Sequence of chain 1.B:
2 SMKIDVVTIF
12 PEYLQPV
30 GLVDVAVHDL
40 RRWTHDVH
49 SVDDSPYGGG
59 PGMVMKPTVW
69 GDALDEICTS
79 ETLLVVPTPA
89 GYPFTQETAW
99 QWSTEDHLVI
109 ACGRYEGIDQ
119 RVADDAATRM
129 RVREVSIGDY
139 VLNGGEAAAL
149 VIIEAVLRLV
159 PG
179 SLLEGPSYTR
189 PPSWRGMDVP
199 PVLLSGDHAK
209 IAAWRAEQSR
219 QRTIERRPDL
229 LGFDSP

Sequence of chain 1.A:
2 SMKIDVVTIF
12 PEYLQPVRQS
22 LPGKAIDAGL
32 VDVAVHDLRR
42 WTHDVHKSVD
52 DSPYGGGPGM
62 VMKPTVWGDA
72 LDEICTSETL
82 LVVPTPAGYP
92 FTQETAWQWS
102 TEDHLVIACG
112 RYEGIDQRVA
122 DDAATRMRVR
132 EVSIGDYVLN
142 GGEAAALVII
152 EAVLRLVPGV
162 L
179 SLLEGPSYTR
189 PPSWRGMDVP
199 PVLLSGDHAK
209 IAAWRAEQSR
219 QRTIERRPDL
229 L

Binding-site contacts:
Ligand atom C20 contacts residue GLY142 of chain 1.B at 3.8 Å.
Ligand atom C12 contacts residue LEU140 of chain 1.B at 3.2 Å (hydrophobic).
Ligand atom C22 contacts residue THR86 of chain 1.B at 3.5 Å.
Ligand atom N03 contacts residue LEU140 of chain 1.B at 3.7 Å.
Ligand atom C20 contacts residue ARG112 of chain 1.B at 3.6 Å.
Ligand atom C19 contacts residue ASN141 of chain 1.B at 3.5 Å.
Ligand atom C13 contacts residue TYR113 of chain 1.B at 3.7 Å (hydrophobic).
Ligand atom C19 contacts residue ARG112 of chain 1.B at 3.6 Å.
Ligand atom N04 contacts residue LEU140 of chain 1.B at 3.0 Å (h-bond).
Ligand atom C12 contacts residue TYR113 of chain 1.B at 3.4 Å (hydrophobic).
Ligand atom N14 contacts residue GLU114 of chain 1.B at 3.5 Å (salt-bridge).
Ligand atom C21 contacts residue PRO87 of chain 1.B at 3.6 Å (hydrophobic).
Ligand atom C17 contacts residue GLU114 of chain 1.B at 3.4 Å.
Ligand atom C09 contacts residue GLY143 of chain 1.B at 3.7 Å.
Ligand atom C20 contacts residue GLY111 of chain 1.B at 3.2 Å.
Ligand atom C05 contacts residue PRO87 of chain 1.B at 3.6 Å (hydrophobic).
Ligand atom C16 contacts residue GLU114 of chain 1.B at 3.8 Å.
Ligand atom C12 contacts residue ASN141 of chain 1.B at 3.6 Å.
Ligand atom C16 contacts residue GLU182 of chain 1.A at 3.4 Å.
Ligand atom C06 contacts residue PRO87 of chain 1.B at 3.5 Å (hydrophobic).
Ligand atom C19 contacts residue TYR113 of chain 1.B at 3.6 Å (hydrophobic).
Ligand atom N04 contacts residue TYR138 of chain 1.B at 3.6 Å (h-bond).
Ligand atom N01 contacts residue GLY136 of chain 1.B at 3.2 Å (h-bond).
Ligand atom C09 contacts residue GLY142 of chain 1.B at 3.7 Å.
Ligand atom N11 contacts residue LEU140 of chain 1.B at 3.8 Å.
Ligand atom N01 contacts residue SER134 of chain 1.B at 3.0 Å (h-bond).
Ligand atom C08 contacts residue PRO85 of chain 1.B at 3.2 Å (hydrophobic).
Ligand atom C07 contacts residue PRO85 of chain 1.B at 3.4 Å (hydrophobic).
Ligand atom N11 contacts residue ASN141 of chain 1.B at 3.5 Å (h-bond).
Ligand atom C07 contacts residue THR86 of chain 1.B at 3.7 Å.
Ligand atom C15 contacts residue PRO87 of chain 1.B at 3.7 Å (hydrophobic).
Ligand atom C15 contacts residue GLU114 of chain 1.B at 3.2 Å.
Ligand atom C22 contacts residue PRO87 of chain 1.B at 3.4 Å (hydrophobic).
Ligand atom C02 contacts residue TYR138 of chain 1.B at 3.7 Å (hydrophobic).
Ligand atom C18 contacts residue VAL139 of chain 1.B at 3.8 Å (hydrophobic).
Ligand atom N03 contacts residue TYR138 of chain 1.B at 2.8 Å (h-bond).
Ligand atom C08 contacts residue GLY142 of chain 1.B at 3.6 Å.
Ligand atom C21 contacts residue LEU140 of chain 1.B at 3.5 Å (hydrophobic).
Ligand atom N01 contacts residue ILE135 of chain 1.B at 3.1 Å (h-bond).
Ligand atom C08 contacts residue GLY143 of chain 1.B at 3.4 Å.

The small molecule below binds the protein below.
Small molecule (SMILES): Nc1cc(-c2ccc3ccn(Cc4ccccn4)c3c2)[nH]n1